Sequence of chain 3.A:
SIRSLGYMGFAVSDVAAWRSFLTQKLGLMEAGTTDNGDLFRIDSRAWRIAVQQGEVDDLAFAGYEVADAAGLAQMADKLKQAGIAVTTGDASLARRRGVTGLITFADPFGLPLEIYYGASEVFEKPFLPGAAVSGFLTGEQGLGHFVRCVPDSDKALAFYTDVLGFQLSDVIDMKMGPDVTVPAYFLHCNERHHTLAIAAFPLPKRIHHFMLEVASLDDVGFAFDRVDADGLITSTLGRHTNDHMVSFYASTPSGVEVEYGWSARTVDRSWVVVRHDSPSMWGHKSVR

Binding-site contacts:
Ligand atom OA2 contacts residue TBU1 of chain 3.F at 2.8 Å (h-bond).
Ligand atom OA2 contacts residue GLU259 of chain 3.A at 3.5 Å (salt-bridge).
Ligand atom CA3 contacts residue TBU1 of chain 3.F at 2.3 Å.
Ligand atom CA5 contacts residue ASN242 of chain 3.A at 3.0 Å.
Ligand atom CA3 contacts residue TYR249 of chain 3.A at 3.7 Å (hydrophobic).
Ligand atom OA1 contacts residue GLU259 of chain 3.A at 3.3 Å (salt-bridge).
Ligand atom CA4 contacts residue PRO279 of chain 3.A at 3.9 Å (hydrophobic).
Ligand atom OA1 contacts residue FE21 of chain 3.B at 2.3 Å.
Ligand atom CA1 contacts residue TYR249 of chain 3.A at 3.9 Å (hydrophobic).
Ligand atom CA1 contacts residue FE21 of chain 3.B at 3.2 Å.
Ligand atom CA2 contacts residue TBU1 of chain 3.F at 3.0 Å.
Ligand atom OA2 contacts residue TYR249 of chain 3.A at 2.5 Å (h-bond).
Ligand atom CA5 contacts residue PHE186 of chain 3.A at 3.7 Å (hydrophobic).
Ligand atom CA4 contacts residue PHE186 of chain 3.A at 3.6 Å (hydrophobic).
Ligand atom CA4 contacts residue TBU1 of chain 3.F at 2.6 Å.
Ligand atom CB3 contacts residue TBU1 of chain 3.F at 1.1 Å.
Ligand atom OA2 contacts residue HIS209 of chain 3.A at 2.8 Å.
Ligand atom CA5 contacts residue HIS240 of chain 3.A at 3.4 Å.
Ligand atom CA5 contacts residue TBU1 of chain 3.F at 4.0 Å.
Ligand atom CA4 contacts residue ILE172 of chain 3.A at 4.0 Å (hydrophobic).
Ligand atom CA2 contacts residue TYR249 of chain 3.A at 3.1 Å (hydrophobic).
Ligand atom CA1 contacts residue HIS194 of chain 3.A at 3.9 Å.
Ligand atom CA3 contacts residue HIS240 of chain 3.A at 3.5 Å.
Ligand atom CA6 contacts residue HIS240 of chain 3.A at 3.3 Å.
Ligand atom CA4 contacts residue HIS240 of chain 3.A at 3.6 Å.
Ligand atom CA6 contacts residue ASP243 of chain 3.A at 4.0 Å.
Ligand atom OA1 contacts residue HIS145 of chain 3.A at 3.5 Å.
Ligand atom CA2 contacts residue HIS240 of chain 3.A at 3.4 Å.
Ligand atom CA6 contacts residue ASN242 of chain 3.A at 3.1 Å.
Ligand atom CA5 contacts residue ILE172 of chain 3.A at 3.8 Å (hydrophobic).
Ligand atom CB3 contacts residue TYR249 of chain 3.A at 3.7 Å (hydrophobic).
Ligand atom CA1 contacts residue HIS240 of chain 3.A at 3.3 Å.
Ligand atom OA2 contacts residue FE21 of chain 3.B at 2.4 Å.
Ligand atom OA1 contacts residue HIS194 of chain 3.A at 3.5 Å.
Ligand atom OA1 contacts residue ASP243 of chain 3.A at 3.5 Å (salt-bridge).
Ligand atom OA2 contacts residue HIS240 of chain 3.A at 3.7 Å.
Ligand atom CA2 contacts residue FE21 of chain 3.B at 3.2 Å.
Ligand atom CA6 contacts residue HIS194 of chain 3.A at 3.9 Å.
Ligand atom CA6 contacts residue PHE186 of chain 3.A at 3.9 Å (hydrophobic).
Ligand atom OA1 contacts residue HIS240 of chain 3.A at 3.4 Å.

A small-molecule ligand and the protein it binds are described below.
Small molecule (SMILES): Cc1cccc(O)c1O